This protein binds this small molecule.
Small molecule (SMILES): Cc1c(C(=O)CCc2ccccc2)oc2cccc(OC3CCNCC3)c12

Sequence of chain 1.A:
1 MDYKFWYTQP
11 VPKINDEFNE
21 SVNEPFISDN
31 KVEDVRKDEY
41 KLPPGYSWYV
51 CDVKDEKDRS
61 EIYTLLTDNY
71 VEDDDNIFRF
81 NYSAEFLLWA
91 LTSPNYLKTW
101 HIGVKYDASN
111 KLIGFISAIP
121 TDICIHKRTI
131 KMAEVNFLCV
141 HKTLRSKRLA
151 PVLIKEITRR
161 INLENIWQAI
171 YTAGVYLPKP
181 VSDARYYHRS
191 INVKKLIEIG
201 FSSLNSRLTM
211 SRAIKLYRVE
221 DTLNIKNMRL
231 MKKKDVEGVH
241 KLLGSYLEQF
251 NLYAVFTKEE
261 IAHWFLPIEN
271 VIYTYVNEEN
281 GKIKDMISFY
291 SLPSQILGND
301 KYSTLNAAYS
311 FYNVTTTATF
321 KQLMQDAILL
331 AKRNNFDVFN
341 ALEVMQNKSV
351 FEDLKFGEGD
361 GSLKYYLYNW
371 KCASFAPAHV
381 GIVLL

Binding-site contacts:
Ligand atom C2 contacts residue DMS1 of chain 1.G at 3.7 Å.
Ligand atom C21 contacts residue VAL71 of chain 1.A at 3.5 Å (hydrophobic).
Ligand atom C contacts residue PHE80 of chain 1.A at 3.6 Å (hydrophobic).
Ligand atom C3 contacts residue TYR186 of chain 1.A at 3.3 Å (hydrophobic).
Ligand atom N contacts residue LEU385 of chain 1.A at 3.2 Å (h-bond).
Ligand atom C9 contacts residue TYR290 of chain 1.A at 3.5 Å (hydrophobic).
Ligand atom C22 contacts residue GLU72 of chain 1.A at 3.5 Å.
Ligand atom C20 contacts residue PHE78 of chain 1.A at 3.7 Å (hydrophobic).
Ligand atom O2 contacts residue TYR186 of chain 1.A at 3.2 Å.
Ligand atom N contacts residue TYR82 of chain 1.A at 3.6 Å (h-bond).
Ligand atom C19 contacts residue SER294 of chain 1.A at 3.6 Å.
Ligand atom C10 contacts residue PHE80 of chain 1.A at 3.5 Å (hydrophobic).
Ligand atom O contacts residue HIS188 of chain 1.A at 3.6 Å.
Ligand atom O contacts residue TYR186 of chain 1.A at 3.2 Å.
Ligand atom C21 contacts residue GLU72 of chain 1.A at 3.6 Å.
Ligand atom C14 contacts residue DMS1 of chain 1.G at 3.7 Å.
Ligand atom O2 contacts residue DMS1 of chain 1.G at 3.3 Å.
Ligand atom C4 contacts residue TYR309 of chain 1.A at 3.5 Å (hydrophobic).
Ligand atom C3 contacts residue TYR309 of chain 1.A at 3.6 Å (hydrophobic).
Ligand atom C8 contacts residue TYR290 of chain 1.A at 3.6 Å (hydrophobic).
Ligand atom C11 contacts residue LEU385 of chain 1.A at 3.5 Å (hydrophobic).
Ligand atom C20 contacts residue PHE80 of chain 1.A at 3.4 Å (hydrophobic).
Ligand atom C12 contacts residue LEU384 of chain 1.A at 3.3 Å (hydrophobic).
Ligand atom C21 contacts residue ASP73 of chain 1.A at 3.5 Å.
Ligand atom C5 contacts residue LEU342 of chain 1.A at 3.7 Å (hydrophobic).
Ligand atom C15 contacts residue TYR186 of chain 1.A at 3.6 Å (hydrophobic).
Ligand atom C20 contacts residue SER294 of chain 1.A at 3.5 Å.
Ligand atom C5 contacts residue TYR309 of chain 1.A at 3.5 Å (hydrophobic).
Ligand atom C10 contacts residue TYR82 of chain 1.A at 3.7 Å (hydrophobic).
Ligand atom C14 contacts residue TYR186 of chain 1.A at 3.4 Å (hydrophobic).
Ligand atom C11 contacts residue THR172 of chain 1.A at 3.7 Å.
Ligand atom C21 contacts residue PHE80 of chain 1.A at 3.5 Å (hydrophobic).
Ligand atom C17 contacts residue ASP73 of chain 1.A at 3.5 Å.
Ligand atom O contacts residue DMS1 of chain 1.G at 3.4 Å.
Ligand atom C4 contacts residue TYR186 of chain 1.A at 3.2 Å (hydrophobic).
Ligand atom C2 contacts residue TYR186 of chain 1.A at 3.6 Å (hydrophobic).
Ligand atom C22 contacts residue ASP73 of chain 1.A at 3.3 Å.
Ligand atom C6 contacts residue TYR309 of chain 1.A at 3.5 Å (hydrophobic).
Ligand atom C6 contacts residue LEU342 of chain 1.A at 3.5 Å (hydrophobic).
Ligand atom C12 contacts residue LEU363 of chain 1.A at 3.6 Å (hydrophobic).